A protein and the small-molecule ligand that binds it are described below.
Small molecule (SMILES): C[C@H](CCC(=O)NCCS(=O)(=O)O)[C@H]1CC[C@H]2[C@@H]3[C@H](O)C[C@@H]4C[C@H](O)CC[C@]4(C)[C@H]3CC[C@]12C

Binding-site contacts:
Ligand atom C15 contacts residue NAP1 of chain 1.E at 2.8 Å.
Ligand atom C16 contacts residue NAP1 of chain 1.E at 3.6 Å.
Ligand atom O25 contacts residue GLY93 of chain 1.A at 3.3 Å.
Ligand atom C1 contacts residue PHE204 of chain 1.A at 3.7 Å (hydrophobic).
Ligand atom C7 contacts residue NAP1 of chain 1.E at 3.8 Å.
Ligand atom O7 contacts residue TYR158 of chain 1.A at 2.9 Å (h-bond).
Ligand atom C12 contacts residue MET200 of chain 1.A at 3.8 Å (hydrophobic).
Ligand atom C6 contacts residue THR145 of chain 1.A at 3.6 Å.
Ligand atom C22 contacts residue THR94 of chain 1.A at 3.8 Å.
Ligand atom C14 contacts residue TYR158 of chain 1.A at 3.4 Å (hydrophobic).
Ligand atom C2 contacts residue ARG155 of chain 1.A at 3.6 Å.
Ligand atom C21 contacts residue ASN199 of chain 1.A at 3.6 Å.
Ligand atom C7 contacts residue THR145 of chain 1.A at 3.6 Å.
Ligand atom C22 contacts residue GLY93 of chain 1.A at 3.9 Å.
Ligand atom C19 contacts residue LEU190 of chain 1.A at 3.9 Å (hydrophobic).
Ligand atom C18 contacts residue ALA195 of chain 1.A at 3.9 Å (hydrophobic).
Ligand atom O30 contacts residue THR94 of chain 1.A at 4.0 Å.
Ligand atom O7 contacts residue THR145 of chain 1.A at 2.5 Å (h-bond).
Ligand atom C15 contacts residue TYR158 of chain 1.A at 3.2 Å (hydrophobic).
Ligand atom C4 contacts residue GLY147 of chain 1.A at 4.0 Å.
Ligand atom C16 contacts residue TYR158 of chain 1.A at 3.6 Å (hydrophobic).
Ligand atom C4 contacts residue THR145 of chain 1.A at 3.3 Å.
Ligand atom O25 contacts residue THR94 of chain 1.A at 3.2 Å (h-bond).
Ligand atom C18 contacts residue NAP1 of chain 1.E at 3.9 Å.
Ligand atom C24 contacts residue THR94 of chain 1.A at 3.5 Å.
Ligand atom C7 contacts residue TYR158 of chain 1.A at 3.9 Å (hydrophobic).
Ligand atom C6 contacts residue PRO188 of chain 1.A at 3.9 Å (hydrophobic).
Ligand atom C21 contacts residue VAL96 of chain 1.A at 3.7 Å (hydrophobic).
Ligand atom C7 contacts residue GLY189 of chain 1.A at 3.9 Å.
Ligand atom C23 contacts residue ASN199 of chain 1.A at 3.5 Å.
Ligand atom C8 contacts residue NAP1 of chain 1.E at 3.8 Å.
Ligand atom C23 contacts residue THR94 of chain 1.A at 3.9 Å.
Ligand atom O3 contacts residue GLY147 of chain 1.A at 3.0 Å.
Ligand atom C18 contacts residue ALA196 of chain 1.A at 3.6 Å (hydrophobic).
Ligand atom O3 contacts residue ASP152 of chain 1.A at 3.9 Å.
Ligand atom O29 contacts residue THR94 of chain 1.A at 3.6 Å (h-bond).
Ligand atom C11 contacts residue MET200 of chain 1.A at 3.7 Å (hydrophobic).
Ligand atom S27 contacts residue THR94 of chain 1.A at 3.8 Å.
Ligand atom C6 contacts residue GLY189 of chain 1.A at 3.3 Å.
Ligand atom C26 contacts residue THR94 of chain 1.A at 3.4 Å.

Sequence of chain 1.A:
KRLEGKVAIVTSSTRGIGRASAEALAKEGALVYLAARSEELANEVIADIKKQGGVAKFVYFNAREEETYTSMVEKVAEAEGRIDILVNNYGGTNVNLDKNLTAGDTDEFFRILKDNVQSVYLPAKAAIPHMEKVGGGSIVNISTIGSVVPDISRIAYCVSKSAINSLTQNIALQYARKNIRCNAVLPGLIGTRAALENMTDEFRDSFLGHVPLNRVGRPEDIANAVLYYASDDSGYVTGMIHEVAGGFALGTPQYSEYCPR